Binding-site contacts:
Ligand atom O7 contacts residue ASN1122 of chain 1.C at 3.2 Å (h-bond).
Ligand atom C3 contacts residue ASN1122 of chain 1.C at 3.8 Å.
Ligand atom C2 contacts residue ASN1122 of chain 1.C at 2.4 Å.
Ligand atom C7 contacts residue ASN1122 of chain 1.C at 3.2 Å.
Ligand atom C8 contacts residue ASN1122 of chain 1.C at 4.3 Å.
Ligand atom N2 contacts residue ASN1122 of chain 1.C at 2.8 Å (h-bond).
Ligand atom C5 contacts residue ASN1122 of chain 1.C at 3.7 Å.
Ligand atom C4 contacts residue ASN1122 of chain 1.C at 4.2 Å.
Ligand atom C1 contacts residue ASN1122 of chain 1.C at 1.4 Å.
Ligand atom O5 contacts residue ASN1122 of chain 1.C at 2.4 Å (h-bond).

Sequence of chain 1.C:
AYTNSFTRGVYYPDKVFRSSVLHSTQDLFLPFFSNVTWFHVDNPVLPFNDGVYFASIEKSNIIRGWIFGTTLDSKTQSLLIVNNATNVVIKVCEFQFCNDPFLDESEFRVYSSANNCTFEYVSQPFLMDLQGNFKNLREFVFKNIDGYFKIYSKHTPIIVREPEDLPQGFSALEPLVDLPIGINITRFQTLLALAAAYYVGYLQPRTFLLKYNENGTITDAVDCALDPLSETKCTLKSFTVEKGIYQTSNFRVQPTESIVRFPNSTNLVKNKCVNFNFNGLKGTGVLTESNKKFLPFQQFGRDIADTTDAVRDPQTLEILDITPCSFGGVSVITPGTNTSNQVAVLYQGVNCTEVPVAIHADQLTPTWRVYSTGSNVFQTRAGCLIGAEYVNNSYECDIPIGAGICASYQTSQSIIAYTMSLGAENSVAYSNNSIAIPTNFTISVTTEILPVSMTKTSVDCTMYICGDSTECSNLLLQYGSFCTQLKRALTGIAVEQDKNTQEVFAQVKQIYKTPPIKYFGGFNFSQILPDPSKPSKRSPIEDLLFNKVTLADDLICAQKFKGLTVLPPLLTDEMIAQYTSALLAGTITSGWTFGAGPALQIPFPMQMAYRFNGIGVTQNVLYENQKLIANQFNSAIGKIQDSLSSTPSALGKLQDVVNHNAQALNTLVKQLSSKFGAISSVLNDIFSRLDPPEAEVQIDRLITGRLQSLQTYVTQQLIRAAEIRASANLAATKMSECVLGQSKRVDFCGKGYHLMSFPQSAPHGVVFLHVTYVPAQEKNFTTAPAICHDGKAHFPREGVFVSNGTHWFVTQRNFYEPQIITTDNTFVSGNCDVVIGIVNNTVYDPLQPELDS

A small-molecule ligand and the protein it binds are described below.
Small molecule (SMILES): CC(=O)N[C@@H]1[C@@H](O)[C@H](O)[C@@H](CO)O[C@H]1O